Sequence of chain 1.A:
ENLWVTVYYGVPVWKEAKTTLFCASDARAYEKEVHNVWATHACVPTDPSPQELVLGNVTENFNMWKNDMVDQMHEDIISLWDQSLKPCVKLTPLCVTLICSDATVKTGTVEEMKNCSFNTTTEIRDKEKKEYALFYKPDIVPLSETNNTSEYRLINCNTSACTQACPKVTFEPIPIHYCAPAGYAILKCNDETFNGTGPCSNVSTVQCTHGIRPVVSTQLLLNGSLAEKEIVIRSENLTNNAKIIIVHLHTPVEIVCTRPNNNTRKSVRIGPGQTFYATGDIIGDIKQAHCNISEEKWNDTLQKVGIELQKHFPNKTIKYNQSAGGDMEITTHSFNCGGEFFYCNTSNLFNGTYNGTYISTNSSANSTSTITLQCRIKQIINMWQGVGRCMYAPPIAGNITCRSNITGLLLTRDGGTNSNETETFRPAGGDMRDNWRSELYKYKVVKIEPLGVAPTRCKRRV

Binding-site contacts:
Ligand atom C3 contacts residue ASN322 of chain 1.A at 3.8 Å.
Ligand atom C7 contacts residue LYS320 of chain 1.A at 4.1 Å.
Ligand atom C7 contacts residue ASN322 of chain 1.A at 3.5 Å.
Ligand atom C2 contacts residue ASN322 of chain 1.A at 2.5 Å.
Ligand atom O7 contacts residue ASN352 of chain 1.A at 4.1 Å.
Ligand atom C1 contacts residue ASN322 of chain 1.A at 1.4 Å.
Ligand atom O7 contacts residue TYR321 of chain 1.A at 3.7 Å.
Ligand atom C4 contacts residue ASN322 of chain 1.A at 4.2 Å.
Ligand atom C8 contacts residue LYS320 of chain 1.A at 3.7 Å.
Ligand atom O7 contacts residue ASN322 of chain 1.A at 3.5 Å.
Ligand atom O5 contacts residue ASN322 of chain 1.A at 2.4 Å (h-bond).
Ligand atom O7 contacts residue LYS320 of chain 1.A at 4.2 Å.
Ligand atom O6 contacts residue ARG427 of chain 1.A at 3.9 Å.
Ligand atom C5 contacts residue ASN322 of chain 1.A at 3.6 Å.
Ligand atom N2 contacts residue ASN322 of chain 1.A at 2.9 Å (h-bond).
Ligand atom C1 contacts residue ARG427 of chain 1.A at 4.4 Å.
Ligand atom O5 contacts residue ARG427 of chain 1.A at 3.9 Å.

This small molecule binds to this protein.
Small molecule (SMILES): CC(=O)N[C@@H]1[C@@H](O)[C@H](O)[C@@H](CO)O[C@H]1O